The small molecule below binds the protein below.
Small molecule (SMILES): CC(=O)N[C@@H]1[C@@H](O)[C@H](O)[C@@H](CO)O[C@H]1O

Binding-site contacts:
Ligand atom O7 contacts residue SER317 of chain 1.A at 3.2 Å (h-bond).
Ligand atom C8 contacts residue MET316 of chain 1.A at 3.4 Å (hydrophobic).
Ligand atom N2 contacts residue ASN289 of chain 1.A at 3.0 Å (h-bond).
Ligand atom O5 contacts residue ASN289 of chain 1.A at 2.3 Å (h-bond).
Ligand atom C6 contacts residue ARG564 of chain 1.A at 4.3 Å.
Ligand atom C1 contacts residue ILE287 of chain 1.A at 4.3 Å (hydrophobic).
Ligand atom C2 contacts residue ASN289 of chain 1.A at 2.6 Å.
Ligand atom C7 contacts residue ASN289 of chain 1.A at 3.8 Å.
Ligand atom C1 contacts residue ASN289 of chain 1.A at 1.4 Å.
Ligand atom N2 contacts residue SER317 of chain 1.A at 4.2 Å.
Ligand atom C7 contacts residue SER317 of chain 1.A at 3.5 Å.
Ligand atom C5 contacts residue ASN289 of chain 1.A at 3.7 Å.
Ligand atom O6 contacts residue ARG564 of chain 1.A at 3.6 Å.
Ligand atom C4 contacts residue ASN289 of chain 1.A at 4.3 Å.
Ligand atom O5 contacts residue ILE287 of chain 1.A at 4.1 Å.
Ligand atom C3 contacts residue ASN289 of chain 1.A at 3.9 Å.
Ligand atom O7 contacts residue THR318 of chain 1.A at 4.0 Å.
Ligand atom O7 contacts residue ASN289 of chain 1.A at 4.1 Å.
Ligand atom C8 contacts residue SER317 of chain 1.A at 3.8 Å.

Sequence of chain 1.A:
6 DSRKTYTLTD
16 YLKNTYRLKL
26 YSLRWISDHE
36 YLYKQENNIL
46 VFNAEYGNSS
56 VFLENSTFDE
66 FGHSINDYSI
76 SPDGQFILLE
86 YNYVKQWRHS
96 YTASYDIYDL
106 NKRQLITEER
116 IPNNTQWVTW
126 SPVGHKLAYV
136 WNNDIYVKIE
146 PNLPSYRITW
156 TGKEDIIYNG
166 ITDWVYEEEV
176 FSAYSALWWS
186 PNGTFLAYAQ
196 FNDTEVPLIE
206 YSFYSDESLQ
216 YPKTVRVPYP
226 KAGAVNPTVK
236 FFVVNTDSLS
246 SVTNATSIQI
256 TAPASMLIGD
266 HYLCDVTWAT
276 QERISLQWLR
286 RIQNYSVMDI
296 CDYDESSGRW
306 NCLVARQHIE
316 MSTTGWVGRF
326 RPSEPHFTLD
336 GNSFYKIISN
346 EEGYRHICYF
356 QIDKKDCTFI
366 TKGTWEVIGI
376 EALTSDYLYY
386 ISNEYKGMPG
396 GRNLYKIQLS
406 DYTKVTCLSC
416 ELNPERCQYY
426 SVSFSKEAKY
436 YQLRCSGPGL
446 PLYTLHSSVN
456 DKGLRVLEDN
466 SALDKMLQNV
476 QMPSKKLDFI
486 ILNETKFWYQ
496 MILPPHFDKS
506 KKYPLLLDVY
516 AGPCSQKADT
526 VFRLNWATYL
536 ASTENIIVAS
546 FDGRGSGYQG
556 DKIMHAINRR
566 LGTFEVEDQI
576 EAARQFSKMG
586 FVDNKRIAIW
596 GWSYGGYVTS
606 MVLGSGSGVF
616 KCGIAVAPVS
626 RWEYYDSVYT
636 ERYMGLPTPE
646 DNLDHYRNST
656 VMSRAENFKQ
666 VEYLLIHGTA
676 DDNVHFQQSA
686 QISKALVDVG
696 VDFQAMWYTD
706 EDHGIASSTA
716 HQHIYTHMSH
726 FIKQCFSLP